The small molecule below binds the protein below.
Small molecule (SMILES): Brc1c(Br)c(Br)c2[nH]nnc2c1Br

Sequence of chain 1.A:
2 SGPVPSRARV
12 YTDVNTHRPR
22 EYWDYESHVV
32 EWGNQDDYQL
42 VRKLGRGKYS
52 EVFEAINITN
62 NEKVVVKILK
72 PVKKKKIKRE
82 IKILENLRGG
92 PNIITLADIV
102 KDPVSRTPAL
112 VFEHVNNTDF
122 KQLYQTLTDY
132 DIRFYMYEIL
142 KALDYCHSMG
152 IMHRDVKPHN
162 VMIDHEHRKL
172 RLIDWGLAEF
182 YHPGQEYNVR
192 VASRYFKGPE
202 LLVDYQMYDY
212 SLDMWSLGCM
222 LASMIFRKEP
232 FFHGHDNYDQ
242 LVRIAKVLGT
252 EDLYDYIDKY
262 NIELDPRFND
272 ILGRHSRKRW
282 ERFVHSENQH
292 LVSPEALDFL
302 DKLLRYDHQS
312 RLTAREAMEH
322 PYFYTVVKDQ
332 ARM

Binding-site contacts:
Ligand atom BR11 contacts residue MET163 of chain 1.A at 4.0 Å.
Ligand atom C2 contacts residue MET163 of chain 1.A at 4.2 Å (hydrophobic).
Ligand atom C4 contacts residue VAL53 of chain 1.A at 3.6 Å (hydrophobic).
Ligand atom BR10 contacts residue HIS160 of chain 1.A at 3.6 Å.
Ligand atom BR11 contacts residue LEU45 of chain 1.A at 4.2 Å.
Ligand atom C4 contacts residue ILE174 of chain 1.A at 4.0 Å (hydrophobic).
Ligand atom C6 contacts residue VAL53 of chain 1.A at 3.7 Å (hydrophobic).
Ligand atom N5 contacts residue ILE174 of chain 1.A at 4.1 Å.
Ligand atom BR11 contacts residue VAL53 of chain 1.A at 4.1 Å.
Ligand atom N9 contacts residue ASP175 of chain 1.A at 3.8 Å.
Ligand atom C1 contacts residue MET163 of chain 1.A at 4.0 Å (hydrophobic).
Ligand atom C7 contacts residue VAL53 of chain 1.A at 4.4 Å (hydrophobic).
Ligand atom N8 contacts residue ASP175 of chain 1.A at 4.1 Å.
Ligand atom C2 contacts residue VAL53 of chain 1.A at 3.7 Å (hydrophobic).
Ligand atom C2 contacts residue ILE174 of chain 1.A at 4.1 Å (hydrophobic).
Ligand atom N9 contacts residue ILE174 of chain 1.A at 4.2 Å.
Ligand atom N5 contacts residue ASP175 of chain 1.A at 4.2 Å.
Ligand atom C1 contacts residue VAL53 of chain 1.A at 3.6 Å (hydrophobic).
Ligand atom BR12 contacts residue MET163 of chain 1.A at 4.4 Å.
Ligand atom N8 contacts residue ILE174 of chain 1.A at 3.9 Å.
Ligand atom C2 contacts residue VAL66 of chain 1.A at 4.3 Å (hydrophobic).
Ligand atom C3 contacts residue ILE174 of chain 1.A at 3.8 Å (hydrophobic).
Ligand atom BR11 contacts residue ASN118 of chain 1.A at 2.9 Å.
Ligand atom BR12 contacts residue VAL116 of chain 1.A at 4.4 Å.
Ligand atom BR13 contacts residue ILE174 of chain 1.A at 4.1 Å.
Ligand atom C3 contacts residue VAL66 of chain 1.A at 4.2 Å (hydrophobic).
Ligand atom C7 contacts residue ILE174 of chain 1.A at 3.5 Å (hydrophobic).
Ligand atom BR13 contacts residue PHE113 of chain 1.A at 4.3 Å.
Ligand atom BR13 contacts residue ILE95 of chain 1.A at 4.2 Å.
Ligand atom BR12 contacts residue LEU45 of chain 1.A at 4.3 Å.
Ligand atom C3 contacts residue VAL53 of chain 1.A at 4.1 Å (hydrophobic).
Ligand atom BR12 contacts residue VAL66 of chain 1.A at 4.1 Å.
Ligand atom N5 contacts residue VAL53 of chain 1.A at 4.0 Å.
Ligand atom BR10 contacts residue VAL53 of chain 1.A at 3.8 Å.
Ligand atom N8 contacts residue LYS68 of chain 1.A at 4.0 Å.
Ligand atom N5 contacts residue LYS68 of chain 1.A at 4.0 Å.
Ligand atom C6 contacts residue ILE174 of chain 1.A at 3.6 Å (hydrophobic).
Ligand atom N9 contacts residue LYS68 of chain 1.A at 3.4 Å (salt-bridge).
Ligand atom C1 contacts residue ILE174 of chain 1.A at 4.2 Å (hydrophobic).
Ligand atom BR13 contacts residue VAL66 of chain 1.A at 3.9 Å.